The protein below binds the small molecule below.
Small molecule (SMILES): CC(C)C[C@H](NC(=O)/C=C/c1ccccc1)C(=O)N[C@H](C=O)C[C@@H]1CCNC1=O

Binding-site contacts:
Ligand atom C25 contacts residue LEU141 of chain 1.A at 3.7 Å (hydrophobic).
Ligand atom O22 contacts residue CYS145 of chain 1.A at 2.6 Å (h-bond).
Ligand atom C07 contacts residue ASP187 of chain 1.A at 3.6 Å.
Ligand atom C02 contacts residue HIS164 of chain 1.A at 3.7 Å.
Ligand atom N27 contacts residue GLU166 of chain 1.A at 3.1 Å (salt-bridge).
Ligand atom C06 contacts residue HIS41 of chain 1.A at 3.8 Å.
Ligand atom C23 contacts residue CYS145 of chain 1.A at 3.3 Å (hydrophobic).
Ligand atom C09 contacts residue GLN189 of chain 1.A at 3.6 Å.
Ligand atom C23 contacts residue SER144 of chain 1.A at 3.8 Å.
Ligand atom N19 contacts residue CYS145 of chain 1.A at 3.0 Å (h-bond).
Ligand atom C26 contacts residue ASN142 of chain 1.A at 3.4 Å.
Ligand atom C13 contacts residue THR190 of chain 1.A at 3.7 Å.
Ligand atom C03 contacts residue HIS164 of chain 1.A at 3.5 Å.
Ligand atom O29 contacts residue PHE140 of chain 1.A at 3.4 Å.
Ligand atom N27 contacts residue PHE140 of chain 1.A at 3.2 Å (h-bond).
Ligand atom C11 contacts residue GLU166 of chain 1.A at 3.0 Å.
Ligand atom C28 contacts residue HIS163 of chain 1.A at 3.7 Å.
Ligand atom C04 contacts residue GLN189 of chain 1.A at 3.6 Å.
Ligand atom N19 contacts residue HIS164 of chain 1.A at 2.9 Å (h-bond).
Ligand atom O29 contacts residue HIS172 of chain 1.A at 3.5 Å.
Ligand atom C14 contacts residue ALA191 of chain 1.A at 3.5 Å (hydrophobic).
Ligand atom C09 contacts residue MET165 of chain 1.A at 3.7 Å (hydrophobic).
Ligand atom C14 contacts residue THR190 of chain 1.A at 3.7 Å.
Ligand atom C15 contacts residue ALA191 of chain 1.A at 3.7 Å (hydrophobic).
Ligand atom C13 contacts residue ALA191 of chain 1.A at 3.9 Å (hydrophobic).
Ligand atom C03 contacts residue GLN189 of chain 1.A at 3.7 Å.
Ligand atom C23 contacts residue HIS163 of chain 1.A at 3.8 Å.
Ligand atom C20 contacts residue CYS145 of chain 1.A at 2.8 Å (hydrophobic).
Ligand atom O29 contacts residue GLU166 of chain 1.A at 3.5 Å.
Ligand atom N08 contacts residue GLN189 of chain 1.A at 2.8 Å (h-bond).
Ligand atom C26 contacts residue LEU141 of chain 1.A at 3.8 Å (hydrophobic).
Ligand atom C25 contacts residue ASN142 of chain 1.A at 3.4 Å.
Ligand atom C07 contacts residue ARG188 of chain 1.A at 3.7 Å.
Ligand atom C28 contacts residue GLU166 of chain 1.A at 3.5 Å.
Ligand atom C21 contacts residue CYS145 of chain 1.A at 1.8 Å (hydrophobic).
Ligand atom O18 contacts residue GLU166 of chain 1.A at 3.0 Å (salt-bridge).
Ligand atom O18 contacts residue MET165 of chain 1.A at 3.3 Å.
Ligand atom C12 contacts residue GLU166 of chain 1.A at 3.8 Å.
Ligand atom O29 contacts residue HIS163 of chain 1.A at 2.6 Å (h-bond).
Ligand atom C10 contacts residue GLN189 of chain 1.A at 3.5 Å.

Sequence of chain 1.A:
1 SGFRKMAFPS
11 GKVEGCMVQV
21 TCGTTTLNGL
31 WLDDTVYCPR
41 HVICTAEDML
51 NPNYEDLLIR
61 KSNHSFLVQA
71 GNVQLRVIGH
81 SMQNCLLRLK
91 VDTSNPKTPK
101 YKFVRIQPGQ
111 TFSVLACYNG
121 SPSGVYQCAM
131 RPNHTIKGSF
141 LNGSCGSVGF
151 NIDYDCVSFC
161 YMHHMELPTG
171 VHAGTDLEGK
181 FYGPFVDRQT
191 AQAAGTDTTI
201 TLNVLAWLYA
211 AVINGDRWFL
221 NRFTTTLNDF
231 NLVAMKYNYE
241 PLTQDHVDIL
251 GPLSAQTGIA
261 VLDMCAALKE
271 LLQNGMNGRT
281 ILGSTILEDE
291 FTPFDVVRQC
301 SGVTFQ